This small molecule binds to this protein.
Small molecule (SMILES): OC[C@H]1O[C@@H](O)[C@H](O)[C@@H](O)[C@H]1O

Binding-site contacts:
Ligand atom O6 contacts residue VAL101 of chain 1.A at 4.1 Å.
Ligand atom C4 contacts residue THR104 of chain 1.A at 3.3 Å.
Ligand atom O2 contacts residue PHB1 of chain 1.I at 2.8 Å (h-bond).
Ligand atom O6 contacts residue GLN53 of chain 1.A at 2.7 Å (h-bond).
Ligand atom C6 contacts residue ASP100 of chain 1.A at 3.5 Å.
Ligand atom C2 contacts residue CA1 of chain 1.F at 3.9 Å.
Ligand atom C5 contacts residue PHB1 of chain 1.I at 3.6 Å.
Ligand atom C6 contacts residue VAL101 of chain 1.A at 3.7 Å (hydrophobic).
Ligand atom O2 contacts residue TYR36 of chain 1.A at 4.0 Å.
Ligand atom O4 contacts residue TYR36 of chain 1.A at 3.1 Å (h-bond).
Ligand atom O6 contacts residue HIS50 of chain 1.A at 2.9 Å (h-bond).
Ligand atom C3 contacts residue CA1 of chain 1.F at 3.4 Å.
Ligand atom O5 contacts residue PHB1 of chain 1.I at 2.3 Å (h-bond).
Ligand atom C3 contacts residue PHB1 of chain 1.I at 3.7 Å.
Ligand atom C2 contacts residue ASN107 of chain 1.A at 3.8 Å.
Ligand atom C3 contacts residue TYR36 of chain 1.A at 3.9 Å (hydrophobic).
Ligand atom C6 contacts residue GLN53 of chain 1.A at 3.6 Å.
Ligand atom C1 contacts residue TYR36 of chain 1.A at 4.1 Å (hydrophobic).
Ligand atom O2 contacts residue ASN107 of chain 1.A at 3.0 Å (h-bond).
Ligand atom O4 contacts residue ASP100 of chain 1.A at 2.6 Å (salt-bridge).
Ligand atom O3 contacts residue CA1 of chain 1.F at 2.5 Å.
Ligand atom C5 contacts residue ASP100 of chain 1.A at 4.1 Å.
Ligand atom O4 contacts residue THR104 of chain 1.A at 3.3 Å (h-bond).
Ligand atom O5 contacts residue TYR36 of chain 1.A at 3.5 Å.
Ligand atom C2 contacts residue PHB1 of chain 1.I at 2.4 Å.
Ligand atom C3 contacts residue THR104 of chain 1.A at 3.9 Å.
Ligand atom O5 contacts residue GLN53 of chain 1.A at 3.9 Å.
Ligand atom O3 contacts residue THR104 of chain 1.A at 3.3 Å (h-bond).
Ligand atom C1 contacts residue PHB1 of chain 1.I at 1.4 Å.
Ligand atom C6 contacts residue HIS50 of chain 1.A at 3.8 Å.
Ligand atom C4 contacts residue CA1 of chain 1.F at 3.4 Å.
Ligand atom C4 contacts residue ASP100 of chain 1.A at 3.5 Å.
Ligand atom C5 contacts residue GLN53 of chain 1.A at 3.6 Å.
Ligand atom C2 contacts residue TYR36 of chain 1.A at 3.4 Å (hydrophobic).
Ligand atom C3 contacts residue ASN107 of chain 1.A at 4.0 Å.
Ligand atom C4 contacts residue TYR36 of chain 1.A at 4.1 Å (hydrophobic).
Ligand atom O5 contacts residue HIS50 of chain 1.A at 3.6 Å (h-bond).
Ligand atom O3 contacts residue ASN107 of chain 1.A at 3.0 Å (h-bond).
Ligand atom O3 contacts residue TYR36 of chain 1.A at 3.5 Å (h-bond).
Ligand atom O4 contacts residue CA1 of chain 1.F at 2.5 Å.

Sequence of chain 1.A:
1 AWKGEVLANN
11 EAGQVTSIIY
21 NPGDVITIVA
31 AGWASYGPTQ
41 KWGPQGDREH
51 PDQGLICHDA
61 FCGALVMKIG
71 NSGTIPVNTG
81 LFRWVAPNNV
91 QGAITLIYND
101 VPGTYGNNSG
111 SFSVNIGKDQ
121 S